Sequence of chain 1.B:
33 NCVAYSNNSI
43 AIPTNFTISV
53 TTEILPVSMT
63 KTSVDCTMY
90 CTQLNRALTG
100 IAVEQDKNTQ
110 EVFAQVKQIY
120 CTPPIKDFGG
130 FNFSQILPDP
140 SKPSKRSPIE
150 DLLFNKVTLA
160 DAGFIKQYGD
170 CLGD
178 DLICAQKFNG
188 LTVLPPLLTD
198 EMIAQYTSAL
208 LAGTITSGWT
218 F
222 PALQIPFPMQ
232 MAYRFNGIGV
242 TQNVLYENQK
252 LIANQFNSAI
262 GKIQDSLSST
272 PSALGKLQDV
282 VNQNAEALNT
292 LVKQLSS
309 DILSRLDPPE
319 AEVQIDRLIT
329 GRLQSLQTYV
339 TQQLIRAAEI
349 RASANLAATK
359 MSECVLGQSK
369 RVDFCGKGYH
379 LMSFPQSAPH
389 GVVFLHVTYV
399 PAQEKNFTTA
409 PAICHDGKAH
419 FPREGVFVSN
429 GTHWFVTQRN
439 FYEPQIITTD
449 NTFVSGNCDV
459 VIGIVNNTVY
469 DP

The protein below binds the small molecule below.
Small molecule (SMILES): CC(=O)N[C@@H]1[C@@H](O)[C@H](O)[C@@H](CO)O[C@H]1O

Binding-site contacts:
Ligand atom C7 contacts residue ASN131 of chain 1.B at 3.0 Å.
Ligand atom O5 contacts residue ASN131 of chain 1.B at 2.4 Å (h-bond).
Ligand atom C5 contacts residue ASN131 of chain 1.B at 3.7 Å.
Ligand atom O7 contacts residue ASN131 of chain 1.B at 2.8 Å (h-bond).
Ligand atom N2 contacts residue LYS125 of chain 1.B at 3.5 Å (salt-bridge).
Ligand atom C1 contacts residue ASN131 of chain 1.B at 1.4 Å.
Ligand atom C8 contacts residue ASN131 of chain 1.B at 4.2 Å.
Ligand atom N2 contacts residue ASN131 of chain 1.B at 2.8 Å (h-bond).
Ligand atom C3 contacts residue ASN131 of chain 1.B at 3.8 Å.
Ligand atom O6 contacts residue SER133 of chain 1.B at 4.1 Å.
Ligand atom C7 contacts residue LYS125 of chain 1.B at 3.9 Å.
Ligand atom O5 contacts residue SER133 of chain 1.B at 4.2 Å.
Ligand atom C8 contacts residue ASP126 of chain 1.B at 3.9 Å.
Ligand atom C8 contacts residue LYS125 of chain 1.B at 3.2 Å.
Ligand atom C8 contacts residue GLY129 of chain 1.B at 4.4 Å.
Ligand atom C8 contacts residue PHE127 of chain 1.B at 4.3 Å (hydrophobic).
Ligand atom O7 contacts residue ASN258 of chain 1.B at 4.3 Å.
Ligand atom C1 contacts residue SER133 of chain 1.B at 4.3 Å.
Ligand atom O7 contacts residue GLY129 of chain 1.B at 4.2 Å.
Ligand atom C2 contacts residue ASN131 of chain 1.B at 2.4 Å.
Ligand atom C8 contacts residue PHE130 of chain 1.B at 4.1 Å (hydrophobic).
Ligand atom C4 contacts residue ASN131 of chain 1.B at 4.3 Å.